Binding-site contacts:
Ligand atom O6 contacts residue ASN714 of chain 1.C at 4.5 Å.
Ligand atom N2 contacts residue GLN1068 of chain 1.C at 4.4 Å.
Ligand atom C5 contacts residue ASN714 of chain 1.C at 3.6 Å.
Ligand atom O6 contacts residue GLN923 of chain 1.C at 4.4 Å.
Ligand atom C2 contacts residue ASN714 of chain 1.C at 2.5 Å.
Ligand atom O5 contacts residue ASN714 of chain 1.C at 2.3 Å (h-bond).
Ligand atom C8 contacts residue GLN923 of chain 1.C at 4.5 Å.
Ligand atom C6 contacts residue GLN923 of chain 1.C at 4.1 Å.
Ligand atom C1 contacts residue ASN714 of chain 1.C at 1.4 Å.
Ligand atom C3 contacts residue ASN714 of chain 1.C at 3.8 Å.
Ligand atom C8 contacts residue ASN714 of chain 1.C at 3.9 Å.
Ligand atom C7 contacts residue LEU919 of chain 1.C at 3.7 Å (hydrophobic).
Ligand atom O7 contacts residue LEU919 of chain 1.C at 3.3 Å.
Ligand atom C4 contacts residue ASN714 of chain 1.C at 4.2 Å.
Ligand atom C7 contacts residue ASN714 of chain 1.C at 3.7 Å.
Ligand atom O5 contacts residue GLN923 of chain 1.C at 4.4 Å.
Ligand atom C5 contacts residue LEU919 of chain 1.C at 4.0 Å (hydrophobic).
Ligand atom O4 contacts residue LEU919 of chain 1.C at 4.0 Å.
Ligand atom O5 contacts residue GLN1068 of chain 1.C at 4.0 Å.
Ligand atom C5 contacts residue GLN923 of chain 1.C at 4.1 Å.
Ligand atom C6 contacts residue LEU919 of chain 1.C at 4.4 Å (hydrophobic).
Ligand atom C1 contacts residue GLN1068 of chain 1.C at 3.8 Å.
Ligand atom C8 contacts residue LEU919 of chain 1.C at 4.0 Å (hydrophobic).
Ligand atom N2 contacts residue ASN714 of chain 1.C at 2.7 Å (h-bond).
Ligand atom C2 contacts residue GLN1068 of chain 1.C at 4.0 Å.

The small molecule below binds the protein below.
Small molecule (SMILES): CC(=O)N[C@H]1[C@H](O[C@H]2[C@H](O)[C@@H](NC(C)=O)CO[C@@H]2CO)O[C@H](CO)[C@@H](O)[C@@H]1O

Sequence of chain 1.C:
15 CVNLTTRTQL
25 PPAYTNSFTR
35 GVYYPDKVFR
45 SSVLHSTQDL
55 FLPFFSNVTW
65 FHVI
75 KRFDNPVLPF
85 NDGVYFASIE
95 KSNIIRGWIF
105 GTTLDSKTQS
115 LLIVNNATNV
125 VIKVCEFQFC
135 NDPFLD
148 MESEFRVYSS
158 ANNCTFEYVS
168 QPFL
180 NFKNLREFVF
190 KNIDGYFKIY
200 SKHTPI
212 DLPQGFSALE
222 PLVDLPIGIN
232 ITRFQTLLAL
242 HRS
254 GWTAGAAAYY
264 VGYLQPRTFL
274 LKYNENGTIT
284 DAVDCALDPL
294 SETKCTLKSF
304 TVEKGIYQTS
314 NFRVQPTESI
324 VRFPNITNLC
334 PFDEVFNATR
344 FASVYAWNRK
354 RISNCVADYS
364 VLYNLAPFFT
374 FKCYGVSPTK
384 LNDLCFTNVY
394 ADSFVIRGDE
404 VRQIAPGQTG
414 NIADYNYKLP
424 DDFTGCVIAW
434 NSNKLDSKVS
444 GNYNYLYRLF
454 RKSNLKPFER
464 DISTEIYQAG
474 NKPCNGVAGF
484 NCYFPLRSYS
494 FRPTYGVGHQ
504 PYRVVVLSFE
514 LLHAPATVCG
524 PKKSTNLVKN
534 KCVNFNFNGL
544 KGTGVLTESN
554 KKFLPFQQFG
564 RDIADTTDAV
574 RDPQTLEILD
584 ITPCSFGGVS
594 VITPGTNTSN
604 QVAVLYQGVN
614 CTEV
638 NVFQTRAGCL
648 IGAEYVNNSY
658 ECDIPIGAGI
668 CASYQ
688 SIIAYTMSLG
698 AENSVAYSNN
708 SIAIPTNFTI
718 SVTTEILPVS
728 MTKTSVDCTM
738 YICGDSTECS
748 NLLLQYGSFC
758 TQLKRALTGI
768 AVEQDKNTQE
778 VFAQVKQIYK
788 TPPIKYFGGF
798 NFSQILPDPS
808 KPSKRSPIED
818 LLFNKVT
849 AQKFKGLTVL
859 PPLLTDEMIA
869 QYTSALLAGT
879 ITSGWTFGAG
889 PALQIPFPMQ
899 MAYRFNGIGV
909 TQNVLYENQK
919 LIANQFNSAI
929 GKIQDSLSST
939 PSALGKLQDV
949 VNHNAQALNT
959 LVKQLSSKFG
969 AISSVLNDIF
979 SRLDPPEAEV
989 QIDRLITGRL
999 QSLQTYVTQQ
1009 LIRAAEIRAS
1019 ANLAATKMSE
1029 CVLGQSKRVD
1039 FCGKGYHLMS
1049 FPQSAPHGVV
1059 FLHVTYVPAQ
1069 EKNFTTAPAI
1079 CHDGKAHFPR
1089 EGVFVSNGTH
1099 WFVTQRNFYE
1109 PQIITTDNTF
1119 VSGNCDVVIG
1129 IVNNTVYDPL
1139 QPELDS